Binding-site contacts:
Ligand atom C8 contacts residue GLY799 of chain 1.B at 4.2 Å.
Ligand atom C3 contacts residue ASN801 of chain 1.B at 3.8 Å.
Ligand atom C4 contacts residue ASN801 of chain 1.B at 4.3 Å.
Ligand atom O7 contacts residue ASN801 of chain 1.B at 3.3 Å (h-bond).
Ligand atom O5 contacts residue GLN804 of chain 1.B at 3.3 Å (h-bond).
Ligand atom C1 contacts residue GLN804 of chain 1.B at 3.9 Å.
Ligand atom O5 contacts residue ASN801 of chain 1.B at 2.4 Å (h-bond).
Ligand atom O6 contacts residue GLN804 of chain 1.B at 4.4 Å.
Ligand atom C6 contacts residue GLN804 of chain 1.B at 3.4 Å.
Ligand atom C8 contacts residue ASN801 of chain 1.B at 4.2 Å.
Ligand atom C7 contacts residue ASN801 of chain 1.B at 3.3 Å.
Ligand atom N2 contacts residue ASN801 of chain 1.B at 2.9 Å (h-bond).
Ligand atom C2 contacts residue ASN801 of chain 1.B at 2.5 Å.
Ligand atom C1 contacts residue ASN801 of chain 1.B at 1.4 Å.
Ligand atom O7 contacts residue ASN928 of chain 1.B at 4.5 Å.
Ligand atom C1 contacts residue SER803 of chain 1.B at 4.1 Å.
Ligand atom C5 contacts residue ASN801 of chain 1.B at 3.6 Å.
Ligand atom C5 contacts residue GLN804 of chain 1.B at 3.5 Å.

Sequence of chain 1.B:
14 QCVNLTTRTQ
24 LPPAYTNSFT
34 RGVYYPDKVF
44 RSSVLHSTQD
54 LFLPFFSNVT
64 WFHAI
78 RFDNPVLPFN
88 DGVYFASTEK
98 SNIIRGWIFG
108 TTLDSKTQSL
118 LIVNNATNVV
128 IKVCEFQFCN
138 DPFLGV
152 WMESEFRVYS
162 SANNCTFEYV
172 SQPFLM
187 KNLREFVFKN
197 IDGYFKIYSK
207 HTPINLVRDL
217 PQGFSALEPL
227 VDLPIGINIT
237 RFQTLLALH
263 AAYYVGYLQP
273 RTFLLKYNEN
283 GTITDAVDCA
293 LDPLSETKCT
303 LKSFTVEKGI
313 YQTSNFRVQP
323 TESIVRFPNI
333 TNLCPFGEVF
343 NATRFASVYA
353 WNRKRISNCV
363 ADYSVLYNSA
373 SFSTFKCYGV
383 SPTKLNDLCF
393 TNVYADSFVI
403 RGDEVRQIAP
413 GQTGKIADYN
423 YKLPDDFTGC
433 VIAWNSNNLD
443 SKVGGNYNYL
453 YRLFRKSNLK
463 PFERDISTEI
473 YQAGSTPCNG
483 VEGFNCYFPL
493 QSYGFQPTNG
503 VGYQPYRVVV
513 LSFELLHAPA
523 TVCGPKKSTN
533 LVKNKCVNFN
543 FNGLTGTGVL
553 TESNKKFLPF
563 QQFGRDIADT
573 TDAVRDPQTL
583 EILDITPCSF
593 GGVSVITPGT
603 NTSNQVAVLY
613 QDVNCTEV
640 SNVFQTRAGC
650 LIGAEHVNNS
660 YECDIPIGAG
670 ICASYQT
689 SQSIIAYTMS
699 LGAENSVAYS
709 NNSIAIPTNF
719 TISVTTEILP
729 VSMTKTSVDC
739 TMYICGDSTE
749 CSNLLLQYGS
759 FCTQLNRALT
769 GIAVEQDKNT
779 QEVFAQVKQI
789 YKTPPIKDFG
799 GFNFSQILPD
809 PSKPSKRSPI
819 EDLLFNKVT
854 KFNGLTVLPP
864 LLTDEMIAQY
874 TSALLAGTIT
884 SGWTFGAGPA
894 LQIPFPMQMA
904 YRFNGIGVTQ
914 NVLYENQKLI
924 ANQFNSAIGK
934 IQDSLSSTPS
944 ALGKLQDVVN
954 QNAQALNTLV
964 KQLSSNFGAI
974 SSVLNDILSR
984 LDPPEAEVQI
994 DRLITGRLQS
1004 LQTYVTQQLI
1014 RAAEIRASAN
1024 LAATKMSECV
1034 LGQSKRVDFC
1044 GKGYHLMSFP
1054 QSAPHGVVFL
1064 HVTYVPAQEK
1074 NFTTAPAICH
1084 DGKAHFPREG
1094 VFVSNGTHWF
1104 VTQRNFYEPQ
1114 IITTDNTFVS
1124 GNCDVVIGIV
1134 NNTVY

The small molecule below binds the protein below.
Small molecule (SMILES): CC(=O)N[C@H]1[C@H](O[C@H]2[C@H](O)[C@@H](NC(C)=O)CO[C@@H]2CO)O[C@H](CO)[C@@H](O)[C@@H]1O